This protein binds this small molecule.
Small molecule (SMILES): CC(=O)N[C@@H]1[C@@H](O)[C@H](O)[C@@H](CO)O[C@H]1O

Binding-site contacts:
Ligand atom C1 contacts residue PRO14 of chain 1.K at 3.9 Å (hydrophobic).
Ligand atom C7 contacts residue PRO14 of chain 1.K at 3.6 Å (hydrophobic).
Ligand atom C5 contacts residue TYR13 of chain 1.K at 4.3 Å (hydrophobic).
Ligand atom C1 contacts residue TYR13 of chain 1.K at 4.3 Å (hydrophobic).
Ligand atom C3 contacts residue PRO14 of chain 1.K at 4.1 Å (hydrophobic).
Ligand atom C7 contacts residue ARG15 of chain 1.K at 4.5 Å.
Ligand atom C4 contacts residue ASN215 of chain 1.K at 4.3 Å.
Ligand atom C2 contacts residue ASN215 of chain 1.K at 2.5 Å.
Ligand atom N2 contacts residue ASN215 of chain 1.K at 2.8 Å (h-bond).
Ligand atom C7 contacts residue ASN215 of chain 1.K at 3.4 Å.
Ligand atom C2 contacts residue PRO14 of chain 1.K at 3.8 Å (hydrophobic).
Ligand atom C5 contacts residue ASN215 of chain 1.K at 3.7 Å.
Ligand atom O5 contacts residue TYR13 of chain 1.K at 4.4 Å.
Ligand atom N2 contacts residue ARG15 of chain 1.K at 4.2 Å.
Ligand atom C1 contacts residue ASN215 of chain 1.K at 1.4 Å.
Ligand atom C8 contacts residue PRO14 of chain 1.K at 3.5 Å (hydrophobic).
Ligand atom C8 contacts residue ASN215 of chain 1.K at 4.5 Å.
Ligand atom C8 contacts residue LEU16 of chain 1.K at 3.9 Å (hydrophobic).
Ligand atom O7 contacts residue ASN215 of chain 1.K at 3.6 Å.
Ligand atom O5 contacts residue ASN215 of chain 1.K at 2.4 Å (h-bond).
Ligand atom C8 contacts residue ARG15 of chain 1.K at 3.8 Å.
Ligand atom C3 contacts residue ASN215 of chain 1.K at 3.8 Å.
Ligand atom O6 contacts residue TYR13 of chain 1.K at 4.0 Å.
Ligand atom N2 contacts residue PRO14 of chain 1.K at 2.8 Å (h-bond).

Sequence of chain 1.K:
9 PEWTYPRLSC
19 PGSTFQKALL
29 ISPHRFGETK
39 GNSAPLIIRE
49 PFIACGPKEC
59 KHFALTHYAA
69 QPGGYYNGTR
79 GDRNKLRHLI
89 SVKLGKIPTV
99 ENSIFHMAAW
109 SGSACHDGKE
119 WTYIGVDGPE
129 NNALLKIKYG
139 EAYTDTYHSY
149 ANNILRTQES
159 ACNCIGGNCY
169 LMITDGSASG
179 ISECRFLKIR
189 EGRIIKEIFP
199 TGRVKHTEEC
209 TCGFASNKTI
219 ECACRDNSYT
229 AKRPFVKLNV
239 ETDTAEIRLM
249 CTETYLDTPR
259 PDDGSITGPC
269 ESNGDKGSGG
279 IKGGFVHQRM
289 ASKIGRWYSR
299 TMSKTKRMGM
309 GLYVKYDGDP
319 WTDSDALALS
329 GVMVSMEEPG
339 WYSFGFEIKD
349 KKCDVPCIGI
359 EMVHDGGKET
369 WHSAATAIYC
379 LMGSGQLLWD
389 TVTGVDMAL